Sequence of chain 1.A:
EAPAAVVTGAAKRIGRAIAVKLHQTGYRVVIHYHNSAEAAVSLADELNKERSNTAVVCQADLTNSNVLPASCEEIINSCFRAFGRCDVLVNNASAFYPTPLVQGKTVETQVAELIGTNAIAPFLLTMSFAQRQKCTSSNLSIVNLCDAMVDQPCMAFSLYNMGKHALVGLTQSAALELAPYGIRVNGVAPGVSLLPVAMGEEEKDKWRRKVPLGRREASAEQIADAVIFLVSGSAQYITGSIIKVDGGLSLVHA

Binding-site contacts:
Ligand atom CBA contacts residue PHE117 of chain 1.A at 3.5 Å (hydrophobic).
Ligand atom CAS contacts residue PHE117 of chain 1.A at 3.8 Å (hydrophobic).
Ligand atom CAX contacts residue TYR194 of chain 1.A at 3.7 Å (hydrophobic).
Ligand atom CAT contacts residue TYR194 of chain 1.A at 3.2 Å (hydrophobic).
Ligand atom CAM contacts residue NAP1 of chain 1.E at 3.7 Å.
Ligand atom CAV contacts residue PHE117 of chain 1.A at 3.8 Å (hydrophobic).
Ligand atom NBB contacts residue NAP1 of chain 1.E at 2.9 Å (h-bond).
Ligand atom OAN contacts residue PRO230 of chain 1.A at 3.3 Å.
Ligand atom OAN contacts residue LEU229 of chain 1.A at 3.6 Å.
Ligand atom CAW contacts residue NAP1 of chain 1.E at 3.8 Å.
Ligand atom CAX contacts residue PHE117 of chain 1.A at 3.7 Å (hydrophobic).
Ligand atom CAW contacts residue PHE117 of chain 1.A at 3.8 Å (hydrophobic).
Ligand atom NAY contacts residue TYR194 of chain 1.A at 3.5 Å (h-bond).
Ligand atom CAX contacts residue NAP1 of chain 1.E at 3.8 Å.
Ligand atom OBE contacts residue GLU237 of chain 1.A at 3.6 Å (salt-bridge).
Ligand atom NAY contacts residue PHE117 of chain 1.A at 3.8 Å.
Ligand atom CAC contacts residue MET233 of chain 1.A at 3.8 Å (hydrophobic).
Ligand atom NAY contacts residue NAP1 of chain 1.E at 2.9 Å (h-bond).
Ligand atom CAB contacts residue MET233 of chain 1.A at 3.6 Å (hydrophobic).
Ligand atom OBD contacts residue MET233 of chain 1.A at 3.8 Å.
Ligand atom CAU contacts residue PHE117 of chain 1.A at 3.8 Å (hydrophobic).
Ligand atom OBD contacts residue PRO230 of chain 1.A at 3.8 Å.
Ligand atom CAU contacts residue NAP1 of chain 1.E at 3.4 Å.
Ligand atom CAD contacts residue TRP241 of chain 1.A at 3.6 Å (hydrophobic).
Ligand atom CAV contacts residue NAP1 of chain 1.E at 3.6 Å.
Ligand atom CAG contacts residue VAL226 of chain 1.A at 3.8 Å (hydrophobic).
Ligand atom CAT contacts residue NAP1 of chain 1.E at 3.5 Å.
Ligand atom CAM contacts residue PHE117 of chain 1.A at 3.8 Å (hydrophobic).
Ligand atom OAN contacts residue NAP1 of chain 1.E at 3.8 Å.
Ligand atom CAT contacts residue PHE117 of chain 1.A at 3.6 Å (hydrophobic).
Ligand atom NBB contacts residue SER115 of chain 1.A at 3.1 Å (h-bond).
Ligand atom CBA contacts residue NAP1 of chain 1.E at 3.4 Å.
Ligand atom NBB contacts residue PHE117 of chain 1.A at 3.7 Å.
Ligand atom CAE contacts residue CYS188 of chain 1.A at 3.6 Å (hydrophobic).
Ligand atom CAC contacts residue TRP241 of chain 1.A at 3.8 Å (hydrophobic).
Ligand atom CBF contacts residue ALA232 of chain 1.A at 3.8 Å (hydrophobic).
Ligand atom OBD contacts residue ALA232 of chain 1.A at 3.3 Å.
Ligand atom CAE contacts residue TRP241 of chain 1.A at 3.5 Å (hydrophobic).
Ligand atom SAZ contacts residue NAP1 of chain 1.E at 3.2 Å (h-bond).
Ligand atom CAG contacts residue TRP241 of chain 1.A at 3.7 Å (hydrophobic).

The small molecule below binds the protein below.
Small molecule (SMILES): COC(=O)C1CCN(C(=O)c2ccc(CNC(=O)c3ccc4nc(N)sc4c3)cc2)CC1